The protein below binds the small molecule below.
Small molecule (SMILES): COc1cc(-c2nn(C(C)C)c3ncnc(N)c23)ccc1NC(=O)OC(C)(C)C

Sequence of chain 1.B:
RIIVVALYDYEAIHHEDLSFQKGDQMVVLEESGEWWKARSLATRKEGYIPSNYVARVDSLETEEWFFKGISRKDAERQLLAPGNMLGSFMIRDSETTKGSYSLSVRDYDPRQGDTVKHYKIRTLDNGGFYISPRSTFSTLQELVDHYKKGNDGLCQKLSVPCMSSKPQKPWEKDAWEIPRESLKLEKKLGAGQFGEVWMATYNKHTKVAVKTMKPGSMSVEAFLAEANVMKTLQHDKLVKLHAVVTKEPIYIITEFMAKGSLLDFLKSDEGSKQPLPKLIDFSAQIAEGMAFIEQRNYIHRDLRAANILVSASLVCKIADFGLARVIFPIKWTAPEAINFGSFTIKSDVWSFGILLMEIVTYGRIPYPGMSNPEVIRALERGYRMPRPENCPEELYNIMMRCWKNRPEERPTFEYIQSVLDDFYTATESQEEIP

Binding-site contacts:
Ligand atom N21 contacts residue MET264 of chain 1.B at 3.8 Å.
Ligand atom C15 contacts residue MET237 of chain 1.B at 3.8 Å (hydrophobic).
Ligand atom C4 contacts residue PHE263 of chain 1.B at 3.7 Å (hydrophobic).
Ligand atom C2 contacts residue ALA326 of chain 1.B at 3.6 Å (hydrophobic).
Ligand atom C14 contacts residue VAL204 of chain 1.B at 3.6 Å (hydrophobic).
Ligand atom O28 contacts residue LYS218 of chain 1.B at 3.7 Å.
Ligand atom C8 contacts residue THR261 of chain 1.B at 3.8 Å.
Ligand atom C4 contacts residue MET264 of chain 1.B at 3.1 Å (hydrophobic).
Ligand atom C9 contacts residue LEU316 of chain 1.B at 3.8 Å (hydrophobic).
Ligand atom C1 contacts residue ALA326 of chain 1.B at 3.8 Å (hydrophobic).
Ligand atom C12 contacts residue ASP327 of chain 1.B at 3.4 Å.
Ligand atom N24 contacts residue VAL204 of chain 1.B at 3.8 Å.
Ligand atom N25 contacts residue ALA216 of chain 1.B at 3.3 Å.
Ligand atom C16 contacts residue PHE328 of chain 1.B at 3.7 Å (hydrophobic).
Ligand atom O27 contacts residue VAL246 of chain 1.B at 3.8 Å.
Ligand atom C10 contacts residue LEU316 of chain 1.B at 3.8 Å (hydrophobic).
Ligand atom C11 contacts residue ALA216 of chain 1.B at 3.5 Å (hydrophobic).
Ligand atom C18 contacts residue LYS218 of chain 1.B at 3.5 Å.
Ligand atom O27 contacts residue ALA326 of chain 1.B at 3.6 Å.
Ligand atom C5 contacts residue LEU316 of chain 1.B at 3.6 Å (hydrophobic).
Ligand atom N22 contacts residue ALA216 of chain 1.B at 3.7 Å.
Ligand atom O27 contacts residue ASP327 of chain 1.B at 2.6 Å (salt-bridge).
Ligand atom O28 contacts residue THR261 of chain 1.B at 3.2 Å.
Ligand atom N22 contacts residue MET264 of chain 1.B at 3.0 Å (h-bond).
Ligand atom C7 contacts residue ASP327 of chain 1.B at 3.8 Å.
Ligand atom N22 contacts residue PHE263 of chain 1.B at 3.8 Å.
Ligand atom C2 contacts residue ASP327 of chain 1.B at 3.3 Å.
Ligand atom C11 contacts residue LEU316 of chain 1.B at 3.4 Å (hydrophobic).
Ligand atom C14 contacts residue LEU196 of chain 1.B at 3.8 Å (hydrophobic).
Ligand atom C18 contacts residue ALA216 of chain 1.B at 3.2 Å (hydrophobic).
Ligand atom C13 contacts residue SER268 of chain 1.B at 3.6 Å.
Ligand atom N26 contacts residue ASP327 of chain 1.B at 3.5 Å (salt-bridge).
Ligand atom N25 contacts residue LEU316 of chain 1.B at 3.4 Å.
Ligand atom N26 contacts residue LYS218 of chain 1.B at 3.8 Å.
Ligand atom N25 contacts residue GLU262 of chain 1.B at 3.1 Å (salt-bridge).
Ligand atom N23 contacts residue VAL204 of chain 1.B at 3.6 Å.
Ligand atom C18 contacts residue VAL217 of chain 1.B at 3.7 Å (hydrophobic).
Ligand atom C18 contacts residue THR261 of chain 1.B at 3.4 Å.
Ligand atom N25 contacts residue THR261 of chain 1.B at 3.1 Å (h-bond).
Ligand atom C18 contacts residue ILE259 of chain 1.B at 3.4 Å (hydrophobic).